This small molecule binds to this protein.
Small molecule (SMILES): NCCCCCCCCCCCC(=O)O

Binding-site contacts:
Ligand atom C1 contacts residue ILE219 of chain 2.A at 4.1 Å (hydrophobic).
Ligand atom C7 contacts residue PHE240 of chain 2.A at 3.9 Å (hydrophobic).
Ligand atom OXT contacts residue TYR210 of chain 2.A at 3.0 Å (h-bond).
Ligand atom C contacts residue ASN194 of chain 2.A at 4.0 Å.
Ligand atom C1 contacts residue ILE183 of chain 2.A at 4.2 Å (hydrophobic).
Ligand atom O contacts residue VAL113 of chain 2.A at 4.0 Å.
Ligand atom C5 contacts residue ILE95 of chain 2.A at 3.8 Å (hydrophobic).
Ligand atom C2 contacts residue ILE183 of chain 2.A at 4.2 Å (hydrophobic).
Ligand atom C4 contacts residue ILE95 of chain 2.A at 4.0 Å (hydrophobic).
Ligand atom C9 contacts residue PHE240 of chain 2.A at 4.1 Å (hydrophobic).
Ligand atom O contacts residue TYR192 of chain 2.A at 3.9 Å.
Ligand atom C8 contacts residue TYR192 of chain 2.A at 3.6 Å (hydrophobic).
Ligand atom C3 contacts residue ILE95 of chain 2.A at 4.2 Å (hydrophobic).
Ligand atom OXT contacts residue MET216 of chain 2.A at 4.2 Å.
Ligand atom C6 contacts residue TYR192 of chain 2.A at 4.4 Å (hydrophobic).
Ligand atom O contacts residue ASN194 of chain 2.A at 3.0 Å (h-bond).
Ligand atom C7 contacts residue VAL117 of chain 2.A at 4.3 Å (hydrophobic).
Ligand atom C3 contacts residue ILE183 of chain 2.A at 3.7 Å (hydrophobic).
Ligand atom OXT contacts residue ASN194 of chain 2.A at 4.3 Å.
Ligand atom C5 contacts residue PHE240 of chain 2.A at 4.1 Å (hydrophobic).
Ligand atom C1 contacts residue VAL119 of chain 2.A at 4.2 Å (hydrophobic).
Ligand atom C9 contacts residue PHE115 of chain 2.A at 4.1 Å (hydrophobic).
Ligand atom C6 contacts residue ILE95 of chain 2.A at 4.1 Å (hydrophobic).
Ligand atom C8 contacts residue MET216 of chain 2.A at 3.9 Å (hydrophobic).
Ligand atom CA2 contacts residue PHE115 of chain 2.A at 4.3 Å (hydrophobic).
Ligand atom C7 contacts residue TYR192 of chain 2.A at 4.4 Å (hydrophobic).
Ligand atom C2 contacts residue ILE95 of chain 2.A at 3.8 Å (hydrophobic).
Ligand atom C contacts residue TYR192 of chain 2.A at 4.2 Å (hydrophobic).
Ligand atom N contacts residue TYR146 of chain 2.A at 4.1 Å.
Ligand atom C10 contacts residue TYR192 of chain 2.A at 4.3 Å (hydrophobic).
Ligand atom C9 contacts residue TYR192 of chain 2.A at 4.1 Å (hydrophobic).
Ligand atom O contacts residue LEU107 of chain 2.A at 4.4 Å.
Ligand atom C10 contacts residue MET216 of chain 2.A at 3.6 Å (hydrophobic).
Ligand atom C7 contacts residue ILE95 of chain 2.A at 4.3 Å (hydrophobic).
Ligand atom N contacts residue ILE219 of chain 2.A at 4.0 Å.
Ligand atom C2 contacts residue TYR146 of chain 2.A at 3.9 Å (hydrophobic).
Ligand atom N contacts residue MET181 of chain 2.A at 3.9 Å.
Ligand atom C4 contacts residue ILE183 of chain 2.A at 4.2 Å (hydrophobic).
Ligand atom C contacts residue TYR210 of chain 2.A at 4.1 Å (hydrophobic).
Ligand atom C5 contacts residue ILE183 of chain 2.A at 4.4 Å (hydrophobic).

Sequence of chain 2.A:
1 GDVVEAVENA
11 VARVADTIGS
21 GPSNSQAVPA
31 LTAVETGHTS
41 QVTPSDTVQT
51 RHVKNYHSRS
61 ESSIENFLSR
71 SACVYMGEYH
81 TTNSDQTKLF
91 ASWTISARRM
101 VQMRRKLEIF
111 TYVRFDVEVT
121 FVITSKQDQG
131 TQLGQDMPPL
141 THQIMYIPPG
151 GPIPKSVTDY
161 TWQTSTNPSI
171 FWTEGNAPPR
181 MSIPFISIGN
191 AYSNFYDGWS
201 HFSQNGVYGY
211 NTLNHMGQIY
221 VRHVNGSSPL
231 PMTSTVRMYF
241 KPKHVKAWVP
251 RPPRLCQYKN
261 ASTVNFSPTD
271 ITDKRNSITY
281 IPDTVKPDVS